Sequence of chain 1.C:
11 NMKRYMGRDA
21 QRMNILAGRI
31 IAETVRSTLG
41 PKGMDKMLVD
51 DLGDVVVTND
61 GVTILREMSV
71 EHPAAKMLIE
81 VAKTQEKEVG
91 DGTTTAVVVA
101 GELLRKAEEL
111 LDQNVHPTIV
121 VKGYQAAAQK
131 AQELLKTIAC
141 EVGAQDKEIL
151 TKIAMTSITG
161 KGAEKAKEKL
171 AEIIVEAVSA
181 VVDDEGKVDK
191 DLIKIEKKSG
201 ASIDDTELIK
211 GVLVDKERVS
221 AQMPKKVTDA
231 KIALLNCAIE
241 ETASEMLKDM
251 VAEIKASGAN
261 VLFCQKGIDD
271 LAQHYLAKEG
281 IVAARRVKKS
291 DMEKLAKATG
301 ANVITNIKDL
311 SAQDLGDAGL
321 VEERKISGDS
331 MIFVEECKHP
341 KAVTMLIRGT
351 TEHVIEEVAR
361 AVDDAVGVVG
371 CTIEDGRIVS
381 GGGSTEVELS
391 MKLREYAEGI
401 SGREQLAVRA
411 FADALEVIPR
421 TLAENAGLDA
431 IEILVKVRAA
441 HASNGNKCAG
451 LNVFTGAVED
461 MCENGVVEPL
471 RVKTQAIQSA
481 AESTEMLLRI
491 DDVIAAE

The small molecule below binds the protein below.
Small molecule (SMILES): Nc1ncnc2c1ncn2[C@@H]1O[C@H](COP(=O)(O)OP(=O)(O)OP(O)(O)=S)[C@@H](O)[C@H]1O

Binding-site contacts:
Ligand atom O5' contacts residue GLY40 of chain 1.C at 3.3 Å (h-bond).
Ligand atom PG contacts residue THR93 of chain 1.C at 3.5 Å.
Ligand atom O3B contacts residue THR93 of chain 1.C at 3.6 Å (h-bond).
Ligand atom C2 contacts residue LEU451 of chain 1.C at 3.4 Å (hydrophobic).
Ligand atom O1A contacts residue THR38 of chain 1.C at 3.0 Å (h-bond).
Ligand atom PB contacts residue THR94 of chain 1.C at 3.7 Å.
Ligand atom O2' contacts residue GLY381 of chain 1.C at 3.4 Å.
Ligand atom O1B contacts residue GLY92 of chain 1.C at 3.6 Å.
Ligand atom C1' contacts residue GLY382 of chain 1.C at 3.9 Å.
Ligand atom O2G contacts residue GLY92 of chain 1.C at 3.8 Å.
Ligand atom O2G contacts residue THR93 of chain 1.C at 2.6 Å (h-bond).
Ligand atom S1G contacts residue GLY61 of chain 1.C at 3.2 Å (h-bond).
Ligand atom C4 contacts residue PRO41 of chain 1.C at 3.6 Å (hydrophobic).
Ligand atom C2 contacts residue GLY382 of chain 1.C at 3.6 Å.
Ligand atom O2B contacts residue THR94 of chain 1.C at 3.3 Å.
Ligand atom N6 contacts residue PHE454 of chain 1.C at 3.8 Å.
Ligand atom O1B contacts residue ASP91 of chain 1.C at 3.0 Å (salt-bridge).
Ligand atom S1G contacts residue THR93 of chain 1.C at 3.9 Å.
Ligand atom PA contacts residue GLY40 of chain 1.C at 3.8 Å.
Ligand atom N1 contacts residue ASN452 of chain 1.C at 3.8 Å.
Ligand atom O3G contacts residue ASP91 of chain 1.C at 3.2 Å (salt-bridge).
Ligand atom PG contacts residue THR94 of chain 1.C at 3.4 Å.
Ligand atom S1G contacts residue ASN59 of chain 1.C at 3.8 Å.
Ligand atom S1G contacts residue THR94 of chain 1.C at 2.9 Å (h-bond).
Ligand atom O1A contacts residue LEU39 of chain 1.C at 3.3 Å.
Ligand atom N7 contacts residue THR159 of chain 1.C at 3.8 Å.
Ligand atom O2B contacts residue THR95 of chain 1.C at 3.0 Å.
Ligand atom O3A contacts residue THR94 of chain 1.C at 3.6 Å.
Ligand atom N3 contacts residue GLY382 of chain 1.C at 3.0 Å.
Ligand atom O2G contacts residue ASP60 of chain 1.C at 2.9 Å (salt-bridge).
Ligand atom C6 contacts residue PRO41 of chain 1.C at 3.5 Å (hydrophobic).
Ligand atom N7 contacts residue PRO41 of chain 1.C at 3.7 Å.
Ligand atom PG contacts residue ASP60 of chain 1.C at 3.5 Å.
Ligand atom C5 contacts residue PRO41 of chain 1.C at 3.3 Å (hydrophobic).
Ligand atom O2B contacts residue GLY92 of chain 1.C at 3.7 Å.
Ligand atom O2' contacts residue GLY382 of chain 1.C at 2.9 Å (h-bond).
Ligand atom O3B contacts residue THR94 of chain 1.C at 2.8 Å (h-bond).
Ligand atom O1A contacts residue GLY40 of chain 1.C at 3.0 Å (h-bond).
Ligand atom O2' contacts residue GLU468 of chain 1.C at 3.1 Å (salt-bridge).
Ligand atom S1G contacts residue ASP60 of chain 1.C at 3.2 Å.